Sequence of chain 1.A:
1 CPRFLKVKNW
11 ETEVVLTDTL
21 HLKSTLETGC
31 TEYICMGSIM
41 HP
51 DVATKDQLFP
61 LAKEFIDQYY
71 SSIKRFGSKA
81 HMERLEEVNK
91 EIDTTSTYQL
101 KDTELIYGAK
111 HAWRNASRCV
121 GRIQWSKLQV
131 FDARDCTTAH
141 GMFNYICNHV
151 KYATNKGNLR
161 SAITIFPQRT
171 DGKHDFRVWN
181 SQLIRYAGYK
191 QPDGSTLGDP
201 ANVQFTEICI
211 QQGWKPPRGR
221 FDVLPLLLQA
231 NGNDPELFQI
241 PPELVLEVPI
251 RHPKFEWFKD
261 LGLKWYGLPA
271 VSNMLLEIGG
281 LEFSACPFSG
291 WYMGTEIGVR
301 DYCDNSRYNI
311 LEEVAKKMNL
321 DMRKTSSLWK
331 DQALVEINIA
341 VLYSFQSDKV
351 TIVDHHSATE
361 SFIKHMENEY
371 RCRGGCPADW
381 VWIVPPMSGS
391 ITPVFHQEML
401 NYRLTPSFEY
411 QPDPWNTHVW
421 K

Sequence of chain 1.B:
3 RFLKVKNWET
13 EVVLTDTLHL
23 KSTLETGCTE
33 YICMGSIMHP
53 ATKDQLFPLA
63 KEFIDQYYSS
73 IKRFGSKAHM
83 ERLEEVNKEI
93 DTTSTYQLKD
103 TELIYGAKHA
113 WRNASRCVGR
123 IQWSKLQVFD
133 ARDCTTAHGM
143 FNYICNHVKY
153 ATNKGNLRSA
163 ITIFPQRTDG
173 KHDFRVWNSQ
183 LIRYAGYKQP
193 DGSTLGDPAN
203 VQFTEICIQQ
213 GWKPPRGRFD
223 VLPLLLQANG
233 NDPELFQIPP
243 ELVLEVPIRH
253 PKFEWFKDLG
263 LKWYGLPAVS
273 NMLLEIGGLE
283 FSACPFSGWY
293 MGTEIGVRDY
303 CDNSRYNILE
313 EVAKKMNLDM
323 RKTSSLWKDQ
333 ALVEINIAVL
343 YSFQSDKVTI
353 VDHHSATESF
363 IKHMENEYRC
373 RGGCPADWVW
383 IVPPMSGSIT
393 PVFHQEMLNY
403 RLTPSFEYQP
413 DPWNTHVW

Binding-site contacts:
Ligand atom C08 contacts residue HEM1 of chain 1.C at 3.5 Å.
Ligand atom C02 contacts residue PRO269 of chain 1.A at 4.1 Å (hydrophobic).
Ligand atom N01 contacts residue GLU296 of chain 1.A at 2.7 Å (salt-bridge).
Ligand atom C04 contacts residue HEM1 of chain 1.C at 3.2 Å.
Ligand atom N02 contacts residue PRO269 of chain 1.A at 3.7 Å.
Ligand atom C10 contacts residue GLU296 of chain 1.A at 3.4 Å.
Ligand atom N02 contacts residue TYR292 of chain 1.A at 3.7 Å.
Ligand atom C11 contacts residue HEM1 of chain 1.C at 3.0 Å.
Ligand atom C27 contacts residue MET40 of chain 1.A at 4.0 Å (hydrophobic).
Ligand atom N02 contacts residue HEM1 of chain 1.C at 3.7 Å.
Ligand atom N12 contacts residue HEM1 of chain 1.C at 3.3 Å (h-bond).
Ligand atom C24 contacts residue MET40 of chain 1.A at 4.1 Å (hydrophobic).
Ligand atom C06 contacts residue HEM1 of chain 1.C at 3.5 Å.
Ligand atom N01 contacts residue HEM1 of chain 1.C at 4.0 Å.
Ligand atom C14 contacts residue TRP382 of chain 1.A at 3.7 Å (hydrophobic).
Ligand atom C08 contacts residue VAL271 of chain 1.A at 3.7 Å (hydrophobic).
Ligand atom C03 contacts residue HEM1 of chain 1.C at 2.8 Å.
Ligand atom C26 contacts residue H4B1 of chain 1.D at 3.9 Å.
Ligand atom C02 contacts residue HEM1 of chain 1.C at 3.6 Å.
Ligand atom N28 contacts residue TRP10 of chain 1.B at 3.4 Å.
Ligand atom N02 contacts residue TRP291 of chain 1.A at 2.5 Å (h-bond).
Ligand atom C22 contacts residue TYR410 of chain 1.A at 4.2 Å (hydrophobic).
Ligand atom C25 contacts residue MET40 of chain 1.A at 4.0 Å (hydrophobic).
Ligand atom C03 contacts residue TRP291 of chain 1.A at 4.0 Å (hydrophobic).
Ligand atom C21 contacts residue HEM1 of chain 1.C at 4.1 Å.
Ligand atom C02 contacts residue TRP291 of chain 1.A at 3.6 Å (hydrophobic).
Ligand atom C09 contacts residue HEM1 of chain 1.C at 3.4 Å.
Ligand atom C02 contacts residue GLU296 of chain 1.A at 3.5 Å.
Ligand atom C14 contacts residue TYR410 of chain 1.A at 3.9 Å (hydrophobic).
Ligand atom C09 contacts residue GLU296 of chain 1.A at 3.2 Å.
Ligand atom C05 contacts residue HEM1 of chain 1.C at 3.8 Å.
Ligand atom C06 contacts residue PHE288 of chain 1.A at 3.9 Å (hydrophobic).
Ligand atom C07 contacts residue VAL271 of chain 1.A at 3.2 Å (hydrophobic).
Ligand atom C21 contacts residue TRP382 of chain 1.A at 4.1 Å (hydrophobic).
Ligand atom C07 contacts residue HEM1 of chain 1.C at 3.7 Å.
Ligand atom C06 contacts residue VAL271 of chain 1.A at 3.6 Å (hydrophobic).
Ligand atom C10 contacts residue HEM1 of chain 1.C at 4.0 Å.
Ligand atom C13 contacts residue HEM1 of chain 1.C at 3.5 Å.
Ligand atom C14 contacts residue HEM1 of chain 1.C at 2.9 Å.
Ligand atom N02 contacts residue GLU296 of chain 1.A at 2.8 Å (salt-bridge).

The protein below binds the small molecule below.
Small molecule (SMILES): N#Cc1ccc(CCNCc2ccc3ccc(N)nc3c2)cc1